Sequence of chain 23.A:
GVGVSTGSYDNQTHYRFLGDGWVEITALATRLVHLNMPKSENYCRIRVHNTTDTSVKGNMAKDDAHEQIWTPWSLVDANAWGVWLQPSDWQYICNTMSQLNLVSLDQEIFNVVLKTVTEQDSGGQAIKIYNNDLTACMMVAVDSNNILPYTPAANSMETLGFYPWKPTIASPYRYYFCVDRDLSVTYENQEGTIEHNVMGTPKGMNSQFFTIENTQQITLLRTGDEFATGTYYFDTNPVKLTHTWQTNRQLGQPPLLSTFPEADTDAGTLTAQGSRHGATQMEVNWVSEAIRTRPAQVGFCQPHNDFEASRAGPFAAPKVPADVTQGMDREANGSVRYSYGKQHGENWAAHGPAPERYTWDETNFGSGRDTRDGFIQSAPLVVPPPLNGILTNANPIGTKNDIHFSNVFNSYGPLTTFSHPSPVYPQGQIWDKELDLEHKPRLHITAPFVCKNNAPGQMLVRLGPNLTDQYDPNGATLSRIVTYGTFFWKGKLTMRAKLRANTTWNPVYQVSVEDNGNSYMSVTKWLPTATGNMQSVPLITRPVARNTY

The small molecule below binds the protein below.
Small molecule (SMILES): Nc1ncnc2c1ncn2[C@H]1C[C@H](O)[C@@H](COP(=O)(O)O)O1

Binding-site contacts:
Ligand atom OP2 contacts residue ASN491 of chain 23.A at 1.7 Å (h-bond).
Ligand atom P contacts residue TYR271 of chain 23.A at 4.5 Å.
Ligand atom OP2 contacts residue ASP273 of chain 23.A at 2.4 Å.
Ligand atom P contacts residue PHE272 of chain 23.A at 4.3 Å.
Ligand atom P contacts residue ASP273 of chain 23.A at 2.8 Å.
Ligand atom OP1 contacts residue TYR271 of chain 23.A at 3.1 Å (h-bond).
Ligand atom O5' contacts residue ASN491 of chain 23.A at 3.5 Å (h-bond).
Ligand atom C5' contacts residue ASN491 of chain 23.A at 4.0 Å.
Ligand atom OP1 contacts residue ASN491 of chain 23.A at 3.6 Å.
Ligand atom P contacts residue ASN491 of chain 23.A at 3.0 Å.
Ligand atom C5' contacts residue ASP273 of chain 23.A at 3.8 Å.
Ligand atom OP1 contacts residue ASP273 of chain 23.A at 3.3 Å.
Ligand atom O5' contacts residue ASP273 of chain 23.A at 4.1 Å.
Ligand atom OP1 contacts residue PHE272 of chain 23.A at 3.4 Å.